Binding-site contacts:
Ligand atom O4 contacts residue ASP152 of chain 1.A at 2.6 Å (salt-bridge).
Ligand atom O3 contacts residue U2F1 of chain 1.F at 3.8 Å.
Ligand atom C5 contacts residue TRP175 of chain 1.A at 3.7 Å (hydrophobic).
Ligand atom N2 contacts residue GLU84 of chain 1.A at 2.9 Å (salt-bridge).
Ligand atom O7 contacts residue PHE70 of chain 1.A at 3.6 Å.
Ligand atom C4 contacts residue U2F1 of chain 1.F at 3.5 Å.
Ligand atom O5 contacts residue GLU84 of chain 1.A at 3.6 Å.
Ligand atom C3 contacts residue LYS328 of chain 1.A at 3.9 Å.
Ligand atom O6 contacts residue PRO81 of chain 1.A at 3.6 Å.
Ligand atom C1 contacts residue LYS328 of chain 1.A at 3.9 Å.
Ligand atom O5 contacts residue LYS328 of chain 1.A at 2.9 Å (salt-bridge).
Ligand atom C2 contacts residue SER153 of chain 1.A at 3.7 Å.
Ligand atom O4 contacts residue U2F1 of chain 1.F at 2.6 Å (h-bond).
Ligand atom O1 contacts residue GLY69 of chain 1.A at 3.8 Å.
Ligand atom O6 contacts residue LYS328 of chain 1.A at 3.1 Å (salt-bridge).
Ligand atom C8 contacts residue GLU84 of chain 1.A at 3.6 Å.
Ligand atom C7 contacts residue GLU84 of chain 1.A at 3.8 Å.
Ligand atom C4 contacts residue ASP152 of chain 1.A at 3.4 Å.
Ligand atom C5 contacts residue LYS328 of chain 1.A at 3.9 Å.
Ligand atom C6 contacts residue GLU84 of chain 1.A at 3.4 Å.
Ligand atom O3 contacts residue ASP152 of chain 1.A at 3.7 Å.
Ligand atom C2 contacts residue GLU84 of chain 1.A at 3.8 Å.
Ligand atom O4 contacts residue PHE324 of chain 1.A at 3.6 Å.
Ligand atom C6 contacts residue LYS328 of chain 1.A at 3.6 Å.
Ligand atom C6 contacts residue PRO81 of chain 1.A at 3.4 Å (hydrophobic).
Ligand atom O2 contacts residue LYS328 of chain 1.A at 3.6 Å.
Ligand atom O3 contacts residue PHE324 of chain 1.A at 3.6 Å.
Ligand atom O6 contacts residue GLU84 of chain 1.A at 2.7 Å (salt-bridge).
Ligand atom O7 contacts residue TRP175 of chain 1.A at 3.7 Å.
Ligand atom C6 contacts residue TRP175 of chain 1.A at 3.5 Å (hydrophobic).
Ligand atom O4 contacts residue ILE127 of chain 1.A at 3.6 Å.
Ligand atom O6 contacts residue U2F1 of chain 1.F at 2.4 Å (h-bond).
Ligand atom C6 contacts residue PHE70 of chain 1.A at 3.8 Å (hydrophobic).
Ligand atom C2 contacts residue LYS328 of chain 1.A at 3.9 Å.
Ligand atom O3 contacts residue LYS328 of chain 1.A at 2.8 Å (salt-bridge).
Ligand atom O1 contacts residue PHE70 of chain 1.A at 3.6 Å.
Ligand atom C6 contacts residue U2F1 of chain 1.F at 3.3 Å.
Ligand atom C3 contacts residue SER153 of chain 1.A at 3.9 Å.
Ligand atom O6 contacts residue PHE154 of chain 1.A at 3.6 Å.
Ligand atom O3 contacts residue SER153 of chain 1.A at 3.0 Å (h-bond).

A protein and the small-molecule ligand that binds it are described below.
Small molecule (SMILES): CC(=O)N[C@H]1[C@H](O[C@@H]2[C@@H](OC[C@H]3O[C@H](O)[C@@H](O)[C@@H](O[C@H]4O[C@H](CO)[C@@H](O)[C@H](O)[C@@H]4O)[C@@H]3O)O[C@H](CO)[C@@H](O)[C@@H]2O)O[C@H](CO)[C@@H](O)[C@@H]1O

Sequence of chain 1.A:
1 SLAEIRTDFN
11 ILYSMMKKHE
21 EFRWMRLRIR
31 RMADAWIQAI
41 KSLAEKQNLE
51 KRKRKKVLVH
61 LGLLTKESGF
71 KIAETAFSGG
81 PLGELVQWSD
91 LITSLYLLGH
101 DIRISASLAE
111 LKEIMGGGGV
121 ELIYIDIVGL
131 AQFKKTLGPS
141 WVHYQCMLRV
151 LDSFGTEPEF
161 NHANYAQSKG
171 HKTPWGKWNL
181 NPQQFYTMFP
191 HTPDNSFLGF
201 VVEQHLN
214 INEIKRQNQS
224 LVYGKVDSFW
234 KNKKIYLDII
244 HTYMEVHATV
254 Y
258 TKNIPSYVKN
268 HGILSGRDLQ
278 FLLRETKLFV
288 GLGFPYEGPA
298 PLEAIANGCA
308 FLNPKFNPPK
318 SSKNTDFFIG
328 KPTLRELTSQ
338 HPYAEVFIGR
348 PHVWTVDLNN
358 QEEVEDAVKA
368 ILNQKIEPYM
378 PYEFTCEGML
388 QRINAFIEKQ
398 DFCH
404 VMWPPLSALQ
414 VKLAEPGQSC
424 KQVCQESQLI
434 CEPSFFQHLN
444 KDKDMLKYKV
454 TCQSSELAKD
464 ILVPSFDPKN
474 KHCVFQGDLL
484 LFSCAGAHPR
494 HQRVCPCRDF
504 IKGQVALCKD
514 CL